Binding-site contacts:
Ligand atom C4 contacts residue ASN281 of chain 2.A at 4.1 Å.
Ligand atom O5 contacts residue ASN284 of chain 2.A at 3.6 Å.
Ligand atom C3 contacts residue ASN281 of chain 2.A at 3.6 Å.
Ligand atom C6 contacts residue THR283 of chain 2.A at 4.3 Å.
Ligand atom C1 contacts residue ASN281 of chain 2.A at 1.4 Å.
Ligand atom O5 contacts residue THR283 of chain 2.A at 3.6 Å.
Ligand atom O5 contacts residue ASN281 of chain 2.A at 2.4 Å (h-bond).
Ligand atom N2 contacts residue ASN281 of chain 2.A at 2.8 Å (h-bond).
Ligand atom C5 contacts residue ASN281 of chain 2.A at 3.6 Å.
Ligand atom C7 contacts residue ASN281 of chain 2.A at 3.7 Å.
Ligand atom C2 contacts residue ASN281 of chain 2.A at 2.3 Å.
Ligand atom C1 contacts residue THR283 of chain 2.A at 3.6 Å.
Ligand atom O7 contacts residue ASN281 of chain 2.A at 4.3 Å.
Ligand atom C5 contacts residue THR283 of chain 2.A at 3.9 Å.
Ligand atom C1 contacts residue ASN284 of chain 2.A at 4.3 Å.

Sequence of chain 2.A:
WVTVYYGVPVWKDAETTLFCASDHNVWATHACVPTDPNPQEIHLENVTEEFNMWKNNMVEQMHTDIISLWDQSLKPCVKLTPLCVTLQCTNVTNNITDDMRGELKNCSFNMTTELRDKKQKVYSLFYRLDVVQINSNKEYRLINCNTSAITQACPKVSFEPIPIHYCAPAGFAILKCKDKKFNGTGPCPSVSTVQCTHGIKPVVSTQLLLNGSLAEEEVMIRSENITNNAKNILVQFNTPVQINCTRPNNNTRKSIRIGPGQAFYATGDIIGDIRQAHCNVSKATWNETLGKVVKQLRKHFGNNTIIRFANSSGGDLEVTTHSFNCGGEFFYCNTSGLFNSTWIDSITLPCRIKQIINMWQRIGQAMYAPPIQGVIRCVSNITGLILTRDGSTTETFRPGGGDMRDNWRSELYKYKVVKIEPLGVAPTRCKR

A small-molecule ligand and the protein it binds are described below.
Small molecule (SMILES): CC(=O)N[C@@H]1[C@@H](O)[C@H](O)[C@@H](CO)O[C@H]1O